The protein below binds the small molecule below.
Small molecule (SMILES): Nc1ncnc2c1ncn2[C@@H]1O[C@H](CO[P](=O)(O)O[P](=O)(O)CP(=O)(O)O)[C@@H](O)[C@H]1O

Sequence of chain 1.A:
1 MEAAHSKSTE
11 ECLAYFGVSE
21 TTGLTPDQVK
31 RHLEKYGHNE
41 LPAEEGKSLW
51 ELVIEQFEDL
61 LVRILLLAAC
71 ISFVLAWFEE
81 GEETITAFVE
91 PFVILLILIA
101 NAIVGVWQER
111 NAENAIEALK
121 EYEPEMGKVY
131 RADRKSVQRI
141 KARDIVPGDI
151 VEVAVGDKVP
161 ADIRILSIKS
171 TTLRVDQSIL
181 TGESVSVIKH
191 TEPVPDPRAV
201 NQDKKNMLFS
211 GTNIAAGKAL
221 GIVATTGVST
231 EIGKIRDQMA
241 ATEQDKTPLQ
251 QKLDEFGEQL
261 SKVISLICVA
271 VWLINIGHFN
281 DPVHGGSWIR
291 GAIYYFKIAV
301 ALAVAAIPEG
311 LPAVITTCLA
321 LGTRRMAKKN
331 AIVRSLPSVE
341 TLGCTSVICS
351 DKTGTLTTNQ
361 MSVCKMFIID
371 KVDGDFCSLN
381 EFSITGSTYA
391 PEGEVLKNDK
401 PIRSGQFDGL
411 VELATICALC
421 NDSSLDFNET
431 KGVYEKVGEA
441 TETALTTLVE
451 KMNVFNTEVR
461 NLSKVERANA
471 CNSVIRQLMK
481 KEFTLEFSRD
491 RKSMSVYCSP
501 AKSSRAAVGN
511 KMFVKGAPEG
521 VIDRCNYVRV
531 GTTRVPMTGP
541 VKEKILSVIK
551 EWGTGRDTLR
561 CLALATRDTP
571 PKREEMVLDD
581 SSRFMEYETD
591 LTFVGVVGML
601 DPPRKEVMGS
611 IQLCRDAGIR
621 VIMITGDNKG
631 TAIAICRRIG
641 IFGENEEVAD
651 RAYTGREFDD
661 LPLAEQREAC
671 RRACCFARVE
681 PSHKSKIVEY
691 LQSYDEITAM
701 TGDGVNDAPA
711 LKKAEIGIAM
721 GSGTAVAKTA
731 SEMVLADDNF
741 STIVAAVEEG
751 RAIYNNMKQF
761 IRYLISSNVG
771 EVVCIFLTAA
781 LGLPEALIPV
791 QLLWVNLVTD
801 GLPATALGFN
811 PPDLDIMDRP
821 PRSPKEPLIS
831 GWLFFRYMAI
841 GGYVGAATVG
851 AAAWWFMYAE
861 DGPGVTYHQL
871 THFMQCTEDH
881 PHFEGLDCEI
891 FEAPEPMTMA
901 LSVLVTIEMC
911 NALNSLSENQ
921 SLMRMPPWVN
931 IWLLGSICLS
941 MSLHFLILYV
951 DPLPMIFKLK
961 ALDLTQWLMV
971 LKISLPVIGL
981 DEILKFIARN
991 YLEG

Binding-site contacts:
Ligand atom C4 contacts residue PHE487 of chain 1.A at 3.4 Å (hydrophobic).
Ligand atom O3' contacts residue ASP627 of chain 1.A at 3.2 Å.
Ligand atom O2G contacts residue ASP351 of chain 1.A at 2.7 Å (salt-bridge).
Ligand atom O2B contacts residue THR625 of chain 1.A at 3.5 Å (h-bond).
Ligand atom O2G contacts residue GLY626 of chain 1.A at 3.5 Å (h-bond).
Ligand atom N9 contacts residue PHE487 of chain 1.A at 3.5 Å.
Ligand atom O2B contacts residue ARG560 of chain 1.A at 2.5 Å (salt-bridge).
Ligand atom O2A contacts residue PHE487 of chain 1.A at 3.6 Å.
Ligand atom PB contacts residue ARG560 of chain 1.A at 3.2 Å.
Ligand atom O3A contacts residue GLY626 of chain 1.A at 3.5 Å.
Ligand atom C4' contacts residue ARG678 of chain 1.A at 3.5 Å.
Ligand atom O2B contacts residue ASP627 of chain 1.A at 3.3 Å (salt-bridge).
Ligand atom O3' contacts residue GLY626 of chain 1.A at 3.2 Å (h-bond).
Ligand atom O3G contacts residue THR353 of chain 1.A at 3.0 Å (h-bond).
Ligand atom PG contacts residue ASN706 of chain 1.A at 3.5 Å.
Ligand atom O3G contacts residue ASP351 of chain 1.A at 2.5 Å (salt-bridge).
Ligand atom C3' contacts residue ARG678 of chain 1.A at 3.6 Å.
Ligand atom O1G contacts residue ASP351 of chain 1.A at 3.6 Å (salt-bridge).
Ligand atom C5' contacts residue GLY626 of chain 1.A at 3.4 Å.
Ligand atom N1 contacts residue LYS515 of chain 1.A at 3.1 Å (salt-bridge).
Ligand atom O2G contacts residue ASN706 of chain 1.A at 2.6 Å (h-bond).
Ligand atom O2A contacts residue ARG489 of chain 1.A at 3.0 Å (salt-bridge).
Ligand atom O1B contacts residue ARG560 of chain 1.A at 2.8 Å (salt-bridge).
Ligand atom O1G contacts residue THR353 of chain 1.A at 2.9 Å (h-bond).
Ligand atom O1A contacts residue ARG489 of chain 1.A at 3.3 Å.
Ligand atom N1 contacts residue MET494 of chain 1.A at 3.6 Å.
Ligand atom C3B contacts residue ASN706 of chain 1.A at 3.4 Å.
Ligand atom N3 contacts residue GLY516 of chain 1.A at 3.2 Å.
Ligand atom O3' contacts residue ARG678 of chain 1.A at 2.6 Å (salt-bridge).
Ligand atom O3G contacts residue CA1 of chain 1.F at 2.2 Å.
Ligand atom O4' contacts residue PHE487 of chain 1.A at 3.2 Å.
Ligand atom PG contacts residue ASP351 of chain 1.A at 3.1 Å.
Ligand atom N6 contacts residue LYS515 of chain 1.A at 3.6 Å (salt-bridge).
Ligand atom O2G contacts residue LYS684 of chain 1.A at 2.7 Å (salt-bridge).
Ligand atom N3 contacts residue PHE487 of chain 1.A at 3.6 Å.
Ligand atom C2 contacts residue LYS515 of chain 1.A at 3.2 Å.
Ligand atom O5' contacts residue PHE487 of chain 1.A at 2.9 Å.
Ligand atom PG contacts residue THR625 of chain 1.A at 3.6 Å.
Ligand atom O1G contacts residue THR625 of chain 1.A at 2.5 Å (h-bond).
Ligand atom N6 contacts residue GLU442 of chain 1.A at 2.9 Å (salt-bridge).